Binding-site contacts:
Ligand atom C7 contacts residue ASN89 of chain 1.A at 3.6 Å.
Ligand atom C8 contacts residue GLU88 of chain 1.A at 3.6 Å.
Ligand atom N2 contacts residue GLU88 of chain 1.A at 4.4 Å.
Ligand atom C4 contacts residue ASN89 of chain 1.A at 4.4 Å.
Ligand atom C1 contacts residue ASN89 of chain 1.A at 1.5 Å.
Ligand atom N2 contacts residue ASN89 of chain 1.A at 3.0 Å (h-bond).
Ligand atom O5 contacts residue ASN89 of chain 1.A at 2.4 Å (h-bond).
Ligand atom C2 contacts residue ASN89 of chain 1.A at 2.5 Å.
Ligand atom C5 contacts residue ASN89 of chain 1.A at 3.8 Å.
Ligand atom C3 contacts residue ASN89 of chain 1.A at 3.9 Å.
Ligand atom C7 contacts residue GLU88 of chain 1.A at 3.8 Å.
Ligand atom O7 contacts residue GLU88 of chain 1.A at 3.3 Å (salt-bridge).
Ligand atom C8 contacts residue ASN89 of chain 1.A at 3.3 Å.

Sequence of chain 1.A:
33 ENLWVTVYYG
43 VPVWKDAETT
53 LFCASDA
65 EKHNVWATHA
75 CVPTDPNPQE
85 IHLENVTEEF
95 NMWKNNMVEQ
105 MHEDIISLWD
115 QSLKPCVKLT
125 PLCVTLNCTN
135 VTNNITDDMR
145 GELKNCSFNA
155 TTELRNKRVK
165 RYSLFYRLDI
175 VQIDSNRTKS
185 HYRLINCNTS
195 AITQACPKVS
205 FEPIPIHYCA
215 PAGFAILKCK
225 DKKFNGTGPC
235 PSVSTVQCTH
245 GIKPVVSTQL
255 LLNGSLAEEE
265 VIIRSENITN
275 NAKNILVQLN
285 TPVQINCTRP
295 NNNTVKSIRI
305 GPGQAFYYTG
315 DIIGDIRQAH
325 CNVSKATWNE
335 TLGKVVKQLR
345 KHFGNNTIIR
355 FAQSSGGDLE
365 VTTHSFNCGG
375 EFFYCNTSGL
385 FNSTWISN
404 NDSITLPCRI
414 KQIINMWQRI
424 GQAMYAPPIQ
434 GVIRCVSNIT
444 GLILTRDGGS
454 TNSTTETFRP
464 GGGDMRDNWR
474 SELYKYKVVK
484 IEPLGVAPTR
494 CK

The small molecule below binds the protein below.
Small molecule (SMILES): CC(=O)N[C@@H]1[C@@H](O)[C@H](O)[C@@H](CO)O[C@H]1O